Sequence of chain 2.A:
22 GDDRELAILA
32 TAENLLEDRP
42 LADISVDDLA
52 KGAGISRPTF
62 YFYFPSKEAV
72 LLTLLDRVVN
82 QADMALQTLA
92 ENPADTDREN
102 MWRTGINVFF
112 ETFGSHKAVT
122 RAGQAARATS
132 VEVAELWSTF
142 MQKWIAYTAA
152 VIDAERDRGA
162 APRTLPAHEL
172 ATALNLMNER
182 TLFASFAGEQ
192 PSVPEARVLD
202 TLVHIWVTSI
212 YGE

This protein binds this small molecule.
Small molecule (SMILES): COc1ccc(NC(=O)N2CCC(C)CC2)cc1

Binding-site contacts:
Ligand atom C10 contacts residue TYR148 of chain 2.A at 3.5 Å (hydrophobic).
Ligand atom C14 contacts residue LEU183 of chain 2.A at 3.6 Å (hydrophobic).
Ligand atom N2 contacts residue PHE110 of chain 2.A at 3.5 Å.
Ligand atom C5 contacts residue ASN176 of chain 2.A at 3.7 Å.
Ligand atom N1 contacts residue PHE110 of chain 2.A at 3.9 Å.
Ligand atom O1 contacts residue PHE184 of chain 2.A at 3.9 Å.
Ligand atom N2 contacts residue TRP207 of chain 2.A at 3.8 Å.
Ligand atom C12 contacts residue TRP207 of chain 2.A at 4.0 Å (hydrophobic).
Ligand atom C6 contacts residue ASN179 of chain 2.A at 3.6 Å.
Ligand atom C12 contacts residue THR149 of chain 2.A at 3.5 Å.
Ligand atom C14 contacts residue ASN179 of chain 2.A at 3.9 Å.
Ligand atom C14 contacts residue PHE110 of chain 2.A at 3.6 Å (hydrophobic).
Ligand atom C8 contacts residue ILE107 of chain 2.A at 4.0 Å (hydrophobic).
Ligand atom O2 contacts residue PHE110 of chain 2.A at 3.4 Å.
Ligand atom O1 contacts residue GLU180 of chain 2.A at 3.3 Å.
Ligand atom C5 contacts residue PHE110 of chain 2.A at 3.9 Å (hydrophobic).
Ligand atom C13 contacts residue PHE110 of chain 2.A at 3.4 Å (hydrophobic).
Ligand atom C7 contacts residue ILE107 of chain 2.A at 3.7 Å (hydrophobic).
Ligand atom C7 contacts residue TRP207 of chain 2.A at 3.6 Å (hydrophobic).
Ligand atom N1 contacts residue ASN176 of chain 2.A at 3.0 Å (h-bond).
Ligand atom C1 contacts residue PHE184 of chain 2.A at 3.2 Å (hydrophobic).
Ligand atom C12 contacts residue ASN176 of chain 2.A at 3.3 Å.
Ligand atom O1 contacts residue TRP138 of chain 2.A at 3.4 Å.
Ligand atom C13 contacts residue ASN179 of chain 2.A at 3.6 Å.
Ligand atom C3 contacts residue MET142 of chain 2.A at 3.6 Å (hydrophobic).
Ligand atom C5 contacts residue ASN179 of chain 2.A at 3.8 Å.
Ligand atom C8 contacts residue GLY106 of chain 2.A at 3.8 Å.
Ligand atom C1 contacts residue GLU180 of chain 2.A at 3.7 Å.
Ligand atom C3 contacts residue ASN176 of chain 2.A at 4.0 Å.
Ligand atom C9 contacts residue THR149 of chain 2.A at 3.5 Å.
Ligand atom C6 contacts residue ASN176 of chain 2.A at 3.9 Å.
Ligand atom C2 contacts residue GLU180 of chain 2.A at 3.8 Å.
Ligand atom C12 contacts residue PHE110 of chain 2.A at 3.9 Å (hydrophobic).
Ligand atom O2 contacts residue ILE107 of chain 2.A at 3.7 Å.
Ligand atom O2 contacts residue ASN179 of chain 2.A at 2.9 Å (h-bond).
Ligand atom C11 contacts residue THR149 of chain 2.A at 3.4 Å.
Ligand atom C10 contacts residue TRP103 of chain 2.A at 3.9 Å (hydrophobic).
Ligand atom C4 contacts residue ASN176 of chain 2.A at 3.5 Å.
Ligand atom N1 contacts residue ASN179 of chain 2.A at 4.0 Å.
Ligand atom C6 contacts residue PHE110 of chain 2.A at 3.5 Å (hydrophobic).